Binding-site contacts:
Ligand atom O6 contacts residue ASN291 of chain 1.A at 4.0 Å.
Ligand atom C6 contacts residue ASN278 of chain 1.A at 3.9 Å.
Ligand atom C3 contacts residue ASN278 of chain 1.A at 3.7 Å.
Ligand atom C7 contacts residue VAL290 of chain 1.A at 3.3 Å (hydrophobic).
Ligand atom C8 contacts residue VAL290 of chain 1.A at 3.3 Å (hydrophobic).
Ligand atom N2 contacts residue ASN278 of chain 1.A at 3.4 Å (h-bond).
Ligand atom N2 contacts residue VAL290 of chain 1.A at 3.9 Å.
Ligand atom C1 contacts residue ASN291 of chain 1.A at 4.2 Å.
Ligand atom O7 contacts residue VAL290 of chain 1.A at 3.6 Å (h-bond).
Ligand atom O7 contacts residue ASN278 of chain 1.A at 3.0 Å (h-bond).
Ligand atom C4 contacts residue ASN278 of chain 1.A at 4.3 Å.
Ligand atom O5 contacts residue VAL290 of chain 1.A at 4.2 Å.
Ligand atom C8 contacts residue ASN289 of chain 1.A at 3.5 Å.
Ligand atom C1 contacts residue VAL290 of chain 1.A at 4.0 Å (hydrophobic).
Ligand atom O5 contacts residue ASN278 of chain 1.A at 2.7 Å (h-bond).
Ligand atom C5 contacts residue ASN278 of chain 1.A at 3.8 Å.
Ligand atom C2 contacts residue ASN278 of chain 1.A at 2.5 Å.
Ligand atom O6 contacts residue ASN278 of chain 1.A at 3.4 Å (h-bond).
Ligand atom C1 contacts residue ASN278 of chain 1.A at 1.4 Å.
Ligand atom C5 contacts residue ASN291 of chain 1.A at 4.1 Å.
Ligand atom C7 contacts residue ASN278 of chain 1.A at 3.6 Å.
Ligand atom O6 contacts residue PRO277 of chain 1.A at 4.5 Å.
Ligand atom O5 contacts residue ASN291 of chain 1.A at 3.3 Å (h-bond).
Ligand atom O3 contacts residue ASN278 of chain 1.A at 3.9 Å.

Sequence of chain 1.A:
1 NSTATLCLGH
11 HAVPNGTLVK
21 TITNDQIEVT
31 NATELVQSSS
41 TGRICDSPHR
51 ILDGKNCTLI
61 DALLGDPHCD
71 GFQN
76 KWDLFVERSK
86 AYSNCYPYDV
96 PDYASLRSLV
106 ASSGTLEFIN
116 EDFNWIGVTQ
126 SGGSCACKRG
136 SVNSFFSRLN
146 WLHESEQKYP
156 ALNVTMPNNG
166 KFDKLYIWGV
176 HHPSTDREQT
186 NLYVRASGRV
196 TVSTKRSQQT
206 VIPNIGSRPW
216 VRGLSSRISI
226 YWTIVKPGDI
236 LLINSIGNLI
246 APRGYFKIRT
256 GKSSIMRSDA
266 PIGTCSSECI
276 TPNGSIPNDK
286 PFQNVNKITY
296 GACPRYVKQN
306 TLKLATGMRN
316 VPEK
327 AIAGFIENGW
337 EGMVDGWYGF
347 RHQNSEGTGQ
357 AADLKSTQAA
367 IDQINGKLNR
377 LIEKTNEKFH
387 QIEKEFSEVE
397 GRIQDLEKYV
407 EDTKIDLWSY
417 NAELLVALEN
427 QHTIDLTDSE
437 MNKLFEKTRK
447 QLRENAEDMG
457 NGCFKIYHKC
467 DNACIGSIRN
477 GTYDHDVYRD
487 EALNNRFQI

The small molecule below binds the protein below.
Small molecule (SMILES): CC(=O)N[C@@H]1[C@@H](O)[C@H](O)[C@@H](CO)O[C@H]1O